Binding-site contacts:
Ligand atom O3 contacts residue CYS75 of chain 1.F at 4.1 Å.
Ligand atom O3 contacts residue LEU479 of chain 1.F at 3.4 Å.
Ligand atom C2 contacts residue ARG476 of chain 1.F at 3.5 Å.
Ligand atom C1 contacts residue ARG476 of chain 1.F at 3.7 Å.
Ligand atom N1 contacts residue VAL497 of chain 1.F at 3.5 Å.
Ligand atom C2 contacts residue CYS75 of chain 1.F at 3.0 Å (hydrophobic).
Ligand atom C3 contacts residue PRO498 of chain 1.F at 3.8 Å (hydrophobic).
Ligand atom FE contacts residue CYS546 of chain 1.F at 2.3 Å.
Ligand atom N2 contacts residue ARG476 of chain 1.F at 2.9 Å (salt-bridge).
Ligand atom C1 contacts residue NI1 of chain 1.BA at 3.9 Å.
Ligand atom C1 contacts residue PRO498 of chain 1.F at 3.6 Å (hydrophobic).
Ligand atom O3 contacts residue VAL497 of chain 1.F at 3.5 Å.
Ligand atom C1 contacts residue CYS546 of chain 1.F at 3.1 Å (hydrophobic).
Ligand atom N1 contacts residue PRO498 of chain 1.F at 3.3 Å.
Ligand atom C1 contacts residue VAL497 of chain 1.F at 3.6 Å (hydrophobic).
Ligand atom C1 contacts residue CYS75 of chain 1.F at 4.1 Å (hydrophobic).
Ligand atom O3 contacts residue CYS546 of chain 1.F at 3.9 Å.
Ligand atom FE contacts residue CYS75 of chain 1.F at 2.2 Å.
Ligand atom FE contacts residue NI1 of chain 1.BA at 2.8 Å.
Ligand atom N2 contacts residue ALA474 of chain 1.F at 3.4 Å.
Ligand atom C2 contacts residue ALA474 of chain 1.F at 3.9 Å (hydrophobic).
Ligand atom C3 contacts residue VAL497 of chain 1.F at 3.6 Å (hydrophobic).
Ligand atom O3 contacts residue PRO498 of chain 1.F at 3.5 Å.
Ligand atom N2 contacts residue CYS75 of chain 1.F at 3.4 Å.
Ligand atom N1 contacts residue CYS546 of chain 1.F at 3.5 Å.
Ligand atom C3 contacts residue HIS79 of chain 1.F at 3.5 Å.
Ligand atom C2 contacts residue NI1 of chain 1.BA at 4.0 Å.
Ligand atom C3 contacts residue CYS75 of chain 1.F at 3.2 Å (hydrophobic).
Ligand atom O3 contacts residue ALA474 of chain 1.F at 3.9 Å.
Ligand atom C2 contacts residue CYS546 of chain 1.F at 4.2 Å (hydrophobic).
Ligand atom C1 contacts residue CYS543 of chain 1.F at 4.0 Å (hydrophobic).
Ligand atom N2 contacts residue PRO475 of chain 1.F at 3.5 Å (h-bond).
Ligand atom C3 contacts residue CYS546 of chain 1.F at 3.0 Å (hydrophobic).
Ligand atom N1 contacts residue SER499 of chain 1.F at 2.9 Å (h-bond).
Ligand atom C3 contacts residue VAL78 of chain 1.F at 3.7 Å (hydrophobic).
Ligand atom N1 contacts residue ARG476 of chain 1.F at 3.8 Å.
Ligand atom C1 contacts residue SER499 of chain 1.F at 3.9 Å.
Ligand atom O3 contacts residue HIS79 of chain 1.F at 3.5 Å (h-bond).
Ligand atom O3 contacts residue VAL78 of chain 1.F at 3.6 Å.
Ligand atom N1 contacts residue CYS543 of chain 1.F at 4.1 Å.

Sequence of chain 1.F:
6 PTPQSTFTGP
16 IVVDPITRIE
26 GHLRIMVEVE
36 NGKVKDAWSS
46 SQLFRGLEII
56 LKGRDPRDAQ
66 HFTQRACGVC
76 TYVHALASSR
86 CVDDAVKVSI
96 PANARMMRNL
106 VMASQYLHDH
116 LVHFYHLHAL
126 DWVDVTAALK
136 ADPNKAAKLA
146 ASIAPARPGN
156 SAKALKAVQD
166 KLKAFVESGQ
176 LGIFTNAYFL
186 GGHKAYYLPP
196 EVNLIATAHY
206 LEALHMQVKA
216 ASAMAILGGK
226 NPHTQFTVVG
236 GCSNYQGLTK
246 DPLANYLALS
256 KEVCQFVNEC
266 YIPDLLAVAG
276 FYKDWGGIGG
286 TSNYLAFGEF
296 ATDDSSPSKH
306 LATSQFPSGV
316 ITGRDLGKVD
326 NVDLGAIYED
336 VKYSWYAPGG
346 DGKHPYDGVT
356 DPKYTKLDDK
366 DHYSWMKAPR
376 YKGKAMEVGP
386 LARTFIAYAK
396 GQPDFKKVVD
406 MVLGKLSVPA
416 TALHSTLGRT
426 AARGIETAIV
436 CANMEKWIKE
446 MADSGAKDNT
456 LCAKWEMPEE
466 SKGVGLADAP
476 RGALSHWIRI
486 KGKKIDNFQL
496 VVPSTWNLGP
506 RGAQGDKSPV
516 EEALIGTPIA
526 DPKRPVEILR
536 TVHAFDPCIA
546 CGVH

A protein and the small-molecule ligand that binds it are described below.
Small molecule (SMILES): N#C[Fe](=C=O)C#N